A small-molecule ligand and the protein it binds are described below.
Small molecule (SMILES): NC(=O)CC[C@H](N)C(=O)O

Sequence of chain 1.D:
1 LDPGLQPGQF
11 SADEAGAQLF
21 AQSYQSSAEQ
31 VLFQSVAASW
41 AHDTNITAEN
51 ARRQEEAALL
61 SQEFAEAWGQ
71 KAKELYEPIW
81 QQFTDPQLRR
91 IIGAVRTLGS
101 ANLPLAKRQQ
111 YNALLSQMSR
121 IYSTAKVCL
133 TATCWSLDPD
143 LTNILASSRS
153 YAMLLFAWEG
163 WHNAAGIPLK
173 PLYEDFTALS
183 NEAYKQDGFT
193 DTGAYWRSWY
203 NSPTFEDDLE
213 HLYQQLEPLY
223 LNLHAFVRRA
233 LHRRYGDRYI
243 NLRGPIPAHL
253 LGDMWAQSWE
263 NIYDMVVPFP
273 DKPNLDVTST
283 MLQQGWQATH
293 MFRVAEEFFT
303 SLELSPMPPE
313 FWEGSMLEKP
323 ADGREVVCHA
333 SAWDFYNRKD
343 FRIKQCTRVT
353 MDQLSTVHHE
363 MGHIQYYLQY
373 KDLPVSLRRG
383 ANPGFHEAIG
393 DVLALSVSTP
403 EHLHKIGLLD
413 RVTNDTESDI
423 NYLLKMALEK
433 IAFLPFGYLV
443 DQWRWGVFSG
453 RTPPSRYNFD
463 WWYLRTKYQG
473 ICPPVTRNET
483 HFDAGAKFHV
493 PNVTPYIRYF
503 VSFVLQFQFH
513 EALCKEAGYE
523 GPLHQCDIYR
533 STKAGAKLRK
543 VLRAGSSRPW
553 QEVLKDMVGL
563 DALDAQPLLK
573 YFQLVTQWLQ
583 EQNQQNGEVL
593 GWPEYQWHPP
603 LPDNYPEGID

Binding-site contacts:
Ligand atom CG contacts residue LYS1 of chain 1.TA at 3.9 Å.
Ligand atom N contacts residue ALA332 of chain 1.D at 2.9 Å (h-bond).
Ligand atom O contacts residue TYR501 of chain 1.D at 3.5 Å (h-bond).
Ligand atom OE1 contacts residue CYS330 of chain 1.D at 4.5 Å.
Ligand atom NE2 contacts residue LYS1 of chain 1.TA at 4.3 Å.
Ligand atom N contacts residue GLU362 of chain 1.D at 2.7 Å (salt-bridge).
Ligand atom O contacts residue HIS491 of chain 1.D at 3.2 Å (h-bond).
Ligand atom N contacts residue LYS1 of chain 1.TA at 3.7 Å.
Ligand atom CB contacts residue THR358 of chain 1.D at 3.9 Å.
Ligand atom CG contacts residue HIS331 of chain 1.D at 3.3 Å.
Ligand atom O contacts residue HIS331 of chain 1.D at 2.8 Å (h-bond).
Ligand atom O contacts residue LYS1 of chain 1.TA at 2.3 Å (salt-bridge).
Ligand atom C contacts residue HIS331 of chain 1.D at 3.7 Å.
Ligand atom CA contacts residue ALA332 of chain 1.D at 4.1 Å (hydrophobic).
Ligand atom CB contacts residue GLU362 of chain 1.D at 3.4 Å.
Ligand atom CA contacts residue GLU362 of chain 1.D at 3.3 Å.
Ligand atom CA contacts residue ZN1 of chain 1.UA at 4.4 Å.
Ligand atom OE1 contacts residue ALA332 of chain 1.D at 2.8 Å (h-bond).
Ligand atom CD contacts residue THR358 of chain 1.D at 4.2 Å.
Ligand atom NE2 contacts residue GLN355 of chain 1.D at 4.5 Å.
Ligand atom CD contacts residue ALA332 of chain 1.D at 3.5 Å (hydrophobic).
Ligand atom CA contacts residue HIS331 of chain 1.D at 4.2 Å.
Ligand atom CD contacts residue LYS1 of chain 1.TA at 4.4 Å.
Ligand atom CB contacts residue HIS331 of chain 1.D at 4.3 Å.
Ligand atom CA contacts residue HIS361 of chain 1.D at 3.8 Å.
Ligand atom CB contacts residue ALA332 of chain 1.D at 4.0 Å (hydrophobic).
Ligand atom NE2 contacts residue ALA332 of chain 1.D at 4.4 Å.
Ligand atom C contacts residue TYR501 of chain 1.D at 4.0 Å (hydrophobic).
Ligand atom N contacts residue HIS361 of chain 1.D at 4.0 Å.
Ligand atom N contacts residue ZN1 of chain 1.UA at 4.0 Å.
Ligand atom OE1 contacts residue HIS331 of chain 1.D at 3.7 Å.
Ligand atom NE2 contacts residue THR358 of chain 1.D at 3.9 Å.
Ligand atom C contacts residue HIS491 of chain 1.D at 4.2 Å.
Ligand atom CG contacts residue ALA332 of chain 1.D at 3.5 Å (hydrophobic).
Ligand atom N contacts residue HIS331 of chain 1.D at 3.8 Å.
Ligand atom CB contacts residue LYS1 of chain 1.TA at 3.2 Å.
Ligand atom CG contacts residue GLU362 of chain 1.D at 4.1 Å.
Ligand atom C contacts residue LYS1 of chain 1.TA at 1.4 Å.
Ligand atom CA contacts residue LYS1 of chain 1.TA at 2.5 Å.
Ligand atom CD contacts residue HIS331 of chain 1.D at 3.8 Å.